Binding-site contacts:
Ligand atom N7 contacts residue PRO412 of chain 37.A at 4.3 Å.
Ligand atom C2 contacts residue GLY636 of chain 37.A at 3.2 Å.
Ligand atom P contacts residue HIS625 of chain 47.A at 3.9 Å.
Ligand atom N3 contacts residue PRO628 of chain 37.A at 3.5 Å (h-bond).
Ligand atom C2 contacts residue PRO628 of chain 37.A at 3.5 Å (hydrophobic).
Ligand atom C8 contacts residue HIS627 of chain 37.A at 3.5 Å.
Ligand atom C4 contacts residue PRO412 of chain 37.A at 4.1 Å (hydrophobic).
Ligand atom C8 contacts residue SER629 of chain 37.A at 4.2 Å.
Ligand atom N6 contacts residue SER629 of chain 37.A at 3.0 Å (h-bond).
Ligand atom O1P contacts residue HIS625 of chain 47.A at 2.8 Å (h-bond).
Ligand atom C4 contacts residue PRO628 of chain 37.A at 3.0 Å (hydrophobic).
Ligand atom C1' contacts residue HIS627 of chain 37.A at 4.3 Å.
Ligand atom C6 contacts residue GLY636 of chain 37.A at 3.6 Å.
Ligand atom N1 contacts residue VAL411 of chain 37.A at 4.3 Å.
Ligand atom C5 contacts residue PRO628 of chain 37.A at 2.7 Å (hydrophobic).
Ligand atom C1' contacts residue PRO628 of chain 37.A at 3.9 Å (hydrophobic).
Ligand atom N1 contacts residue GLY636 of chain 37.A at 2.9 Å (h-bond).
Ligand atom C6 contacts residue SER629 of chain 37.A at 3.5 Å.
Ligand atom N9 contacts residue PRO412 of chain 37.A at 4.2 Å.
Ligand atom C5 contacts residue PRO412 of chain 37.A at 4.2 Å (hydrophobic).
Ligand atom N6 contacts residue GLY636 of chain 37.A at 3.2 Å (h-bond).
Ligand atom N7 contacts residue ASN606 of chain 37.A at 4.2 Å.
Ligand atom C2' contacts residue HIS627 of chain 37.A at 3.2 Å.
Ligand atom C8 contacts residue PRO628 of chain 37.A at 3.8 Å (hydrophobic).
Ligand atom N1 contacts residue PRO628 of chain 37.A at 3.2 Å (h-bond).
Ligand atom O3' contacts residue PRO628 of chain 37.A at 4.1 Å.
Ligand atom C6 contacts residue PRO628 of chain 37.A at 2.8 Å (hydrophobic).
Ligand atom N7 contacts residue SER629 of chain 37.A at 3.1 Å (h-bond).
Ligand atom N6 contacts residue PHE635 of chain 37.A at 3.7 Å.
Ligand atom N9 contacts residue PRO628 of chain 37.A at 3.7 Å.
Ligand atom O2P contacts residue ASP623 of chain 47.A at 3.2 Å (salt-bridge).
Ligand atom C3' contacts residue HIS627 of chain 37.A at 4.3 Å.
Ligand atom N6 contacts residue PRO628 of chain 37.A at 3.4 Å (h-bond).
Ligand atom C2' contacts residue PRO628 of chain 37.A at 3.6 Å (hydrophobic).
Ligand atom C6 contacts residue PRO412 of chain 37.A at 4.3 Å (hydrophobic).
Ligand atom N7 contacts residue PRO628 of chain 37.A at 3.3 Å (h-bond).
Ligand atom C5 contacts residue SER629 of chain 37.A at 3.5 Å.
Ligand atom C8 contacts residue PRO412 of chain 37.A at 4.3 Å (hydrophobic).
Ligand atom N6 contacts residue GLY634 of chain 37.A at 3.8 Å.
Ligand atom N7 contacts residue HIS627 of chain 37.A at 4.1 Å.

Sequence of chain 37.A:
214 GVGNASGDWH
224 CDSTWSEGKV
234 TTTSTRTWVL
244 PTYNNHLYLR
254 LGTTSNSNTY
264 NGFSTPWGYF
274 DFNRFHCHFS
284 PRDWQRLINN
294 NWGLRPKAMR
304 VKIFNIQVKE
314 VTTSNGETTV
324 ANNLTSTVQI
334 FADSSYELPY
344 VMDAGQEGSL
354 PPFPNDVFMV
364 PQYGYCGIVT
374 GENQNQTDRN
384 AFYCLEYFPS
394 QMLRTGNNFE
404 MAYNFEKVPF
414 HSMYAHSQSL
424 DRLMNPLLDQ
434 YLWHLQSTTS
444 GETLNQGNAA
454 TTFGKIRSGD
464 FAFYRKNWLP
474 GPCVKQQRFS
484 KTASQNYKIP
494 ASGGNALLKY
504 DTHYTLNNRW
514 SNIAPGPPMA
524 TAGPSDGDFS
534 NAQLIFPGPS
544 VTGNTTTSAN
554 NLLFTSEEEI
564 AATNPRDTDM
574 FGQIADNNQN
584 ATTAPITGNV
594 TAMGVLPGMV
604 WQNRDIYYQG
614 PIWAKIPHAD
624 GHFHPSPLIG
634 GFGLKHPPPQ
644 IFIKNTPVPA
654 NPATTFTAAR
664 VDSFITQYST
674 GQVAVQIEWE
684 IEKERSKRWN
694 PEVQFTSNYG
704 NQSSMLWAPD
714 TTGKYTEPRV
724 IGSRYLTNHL

This small molecule binds to this protein.
Small molecule (SMILES): Nc1ncnc2c1ncn2[C@H]1C[C@H](O)[C@@H](COP(=O)(O)O)O1

Sequence of chain 47.A:
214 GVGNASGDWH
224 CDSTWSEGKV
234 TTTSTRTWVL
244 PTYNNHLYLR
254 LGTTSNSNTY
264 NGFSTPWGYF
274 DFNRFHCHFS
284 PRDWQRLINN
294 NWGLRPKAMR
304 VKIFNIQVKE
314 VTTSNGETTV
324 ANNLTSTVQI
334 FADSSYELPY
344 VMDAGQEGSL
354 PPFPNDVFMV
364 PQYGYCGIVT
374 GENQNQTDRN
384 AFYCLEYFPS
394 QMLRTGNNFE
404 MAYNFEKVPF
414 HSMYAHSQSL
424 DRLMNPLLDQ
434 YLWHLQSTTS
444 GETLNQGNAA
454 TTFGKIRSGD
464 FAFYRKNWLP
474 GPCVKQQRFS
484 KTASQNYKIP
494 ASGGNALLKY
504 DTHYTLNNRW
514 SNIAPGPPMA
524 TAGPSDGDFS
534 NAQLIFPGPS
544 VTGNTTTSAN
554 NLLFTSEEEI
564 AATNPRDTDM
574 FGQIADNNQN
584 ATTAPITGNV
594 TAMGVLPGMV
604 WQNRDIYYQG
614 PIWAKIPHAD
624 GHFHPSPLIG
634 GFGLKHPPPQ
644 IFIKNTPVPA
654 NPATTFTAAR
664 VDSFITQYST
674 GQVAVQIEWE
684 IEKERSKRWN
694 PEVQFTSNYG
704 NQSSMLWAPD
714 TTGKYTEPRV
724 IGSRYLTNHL